Binding-site contacts:
Ligand atom C6 contacts residue ASP120 of chain 1.A at 3.6 Å.
Ligand atom O1A contacts residue GLY17 of chain 1.A at 3.2 Å.
Ligand atom PG contacts residue MG1 of chain 1.D at 3.2 Å.
Ligand atom O6 contacts residue LYS162 of chain 1.A at 3.1 Å (salt-bridge).
Ligand atom O1B contacts residue GLY17 of chain 1.A at 3.1 Å (h-bond).
Ligand atom O6 contacts residue ASP120 of chain 1.A at 3.5 Å (salt-bridge).
Ligand atom N2 contacts residue ASP120 of chain 1.A at 2.8 Å (salt-bridge).
Ligand atom C2 contacts residue ASP120 of chain 1.A at 3.5 Å.
Ligand atom O1A contacts residue CYS20 of chain 1.A at 2.9 Å (h-bond).
Ligand atom O3A contacts residue GLY17 of chain 1.A at 3.1 Å (h-bond).
Ligand atom O3G contacts residue GLY62 of chain 1.A at 2.9 Å (h-bond).
Ligand atom O2G contacts residue THR37 of chain 1.A at 2.9 Å (h-bond).
Ligand atom O2' contacts residue PHE30 of chain 1.A at 3.4 Å.
Ligand atom N1 contacts residue LYS162 of chain 1.A at 3.5 Å.
Ligand atom S1G contacts residue GLY14 of chain 1.A at 3.7 Å.
Ligand atom C8 contacts residue CYS20 of chain 1.A at 3.6 Å (hydrophobic).
Ligand atom O2G contacts residue MG1 of chain 1.D at 2.1 Å.
Ligand atom O1B contacts residue LYS18 of chain 1.A at 2.8 Å (salt-bridge).
Ligand atom O6 contacts residue ALA161 of chain 1.A at 2.9 Å (h-bond).
Ligand atom N2 contacts residue LEU121 of chain 1.A at 3.5 Å.
Ligand atom O1A contacts residue LYS18 of chain 1.A at 3.6 Å.
Ligand atom O3B contacts residue ALA15 of chain 1.A at 2.9 Å (h-bond).
Ligand atom O6 contacts residue SER160 of chain 1.A at 3.6 Å (h-bond).
Ligand atom O3A contacts residue ALA15 of chain 1.A at 3.5 Å.
Ligand atom S1G contacts residue ALA15 of chain 1.A at 3.6 Å (h-bond).
Ligand atom O4' contacts residue LYS118 of chain 1.A at 3.0 Å (salt-bridge).
Ligand atom O2B contacts residue MG1 of chain 1.D at 2.1 Å.
Ligand atom O1B contacts residue CYS16 of chain 1.A at 3.4 Å (h-bond).
Ligand atom O6 contacts residue LYS118 of chain 1.A at 3.5 Å.
Ligand atom PB contacts residue MG1 of chain 1.D at 3.4 Å.
Ligand atom O3G contacts residue LYS18 of chain 1.A at 2.7 Å (salt-bridge).
Ligand atom PB contacts residue LYS18 of chain 1.A at 3.5 Å.
Ligand atom N7 contacts residue PHE30 of chain 1.A at 3.6 Å.
Ligand atom C5' contacts residue ALA15 of chain 1.A at 3.5 Å (hydrophobic).
Ligand atom O3G contacts residue GLY14 of chain 1.A at 3.7 Å.
Ligand atom O1A contacts residue THR19 of chain 1.A at 3.3 Å (h-bond).
Ligand atom N1 contacts residue ASP120 of chain 1.A at 2.8 Å (salt-bridge).
Ligand atom O2B contacts residue THR19 of chain 1.A at 2.8 Å (h-bond).
Ligand atom O3B contacts residue MG1 of chain 1.D at 3.6 Å.
Ligand atom C4 contacts residue PHE30 of chain 1.A at 3.7 Å (hydrophobic).

Sequence of chain 1.A:
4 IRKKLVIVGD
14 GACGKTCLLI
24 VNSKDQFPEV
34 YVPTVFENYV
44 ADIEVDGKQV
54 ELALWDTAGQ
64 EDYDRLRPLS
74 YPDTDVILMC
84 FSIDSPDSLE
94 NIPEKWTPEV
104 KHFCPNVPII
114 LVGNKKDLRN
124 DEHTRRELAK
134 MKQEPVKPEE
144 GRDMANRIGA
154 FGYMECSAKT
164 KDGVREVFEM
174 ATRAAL

The small molecule below binds the protein below.
Small molecule (SMILES): Nc1nc2c(ncn2[C@@H]2O[C@H](CO[P](=O)(O)O[P](=O)(O)OP(O)(O)=S)[C@@H](O)[C@H]2O)c(=O)[nH]1